Sequence of chain 1.A:
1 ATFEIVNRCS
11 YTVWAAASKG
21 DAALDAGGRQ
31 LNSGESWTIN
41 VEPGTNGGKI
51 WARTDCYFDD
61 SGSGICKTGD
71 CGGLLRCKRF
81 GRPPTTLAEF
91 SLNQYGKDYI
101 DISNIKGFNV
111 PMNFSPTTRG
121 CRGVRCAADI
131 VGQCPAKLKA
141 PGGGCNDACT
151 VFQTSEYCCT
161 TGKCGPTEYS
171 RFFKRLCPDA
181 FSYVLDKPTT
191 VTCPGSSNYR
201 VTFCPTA

Binding-site contacts:
Ligand atom AU contacts residue LYS97 of chain 1.A at 3.8 Å.
Ligand atom AU contacts residue THR192 of chain 1.A at 3.9 Å.

This protein binds this small molecule.
Small molecule (SMILES): CCCCn1ccn(C)c1=[Au]Cl